Sequence of chain 1.B:
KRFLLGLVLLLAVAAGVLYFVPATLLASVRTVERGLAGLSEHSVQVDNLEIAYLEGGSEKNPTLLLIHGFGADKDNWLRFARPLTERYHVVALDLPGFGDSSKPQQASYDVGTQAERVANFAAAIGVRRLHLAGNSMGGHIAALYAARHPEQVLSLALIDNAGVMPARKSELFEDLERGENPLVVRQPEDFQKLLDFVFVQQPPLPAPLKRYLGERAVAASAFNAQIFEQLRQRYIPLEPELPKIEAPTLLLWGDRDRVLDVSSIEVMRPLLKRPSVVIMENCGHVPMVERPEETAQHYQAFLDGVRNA

A small-molecule ligand and the protein it binds are described below.
Small molecule (SMILES): CCCCCCCCCCC(=O)O

Binding-site contacts:
Ligand atom CAG contacts residue LEU214 of chain 1.B at 4.2 Å (hydrophobic).
Ligand atom CAJ contacts residue ASN77 of chain 1.B at 3.6 Å.
Ligand atom CAE contacts residue ASP76 of chain 1.B at 4.0 Å.
Ligand atom CAK contacts residue BOG1 of chain 1.J at 4.0 Å.
Ligand atom OAC contacts residue VAL287 of chain 1.B at 4.1 Å.
Ligand atom OAC contacts residue ASN77 of chain 1.B at 3.1 Å (h-bond).
Ligand atom CAA contacts residue GLU34 of chain 1.B at 4.5 Å.
Ligand atom OAC contacts residue ALA73 of chain 1.B at 4.0 Å.
Ligand atom CAL contacts residue ASN77 of chain 1.B at 3.6 Å.
Ligand atom CAM contacts residue IPA1 of chain 1.L at 3.5 Å.
Ligand atom CAK contacts residue ASN77 of chain 1.B at 3.6 Å.
Ligand atom CAI contacts residue IPA1 of chain 1.K at 4.2 Å.
Ligand atom CAA contacts residue LEU79 of chain 1.B at 3.6 Å (hydrophobic).
Ligand atom CAF contacts residue IPA1 of chain 1.K at 4.2 Å.
Ligand atom OAC contacts residue IPA1 of chain 1.L at 3.0 Å (h-bond).
Ligand atom CAI contacts residue BOG1 of chain 1.J at 3.5 Å.
Ligand atom CAF contacts residue ASP76 of chain 1.B at 4.3 Å.
Ligand atom CAM contacts residue ASN77 of chain 1.B at 4.1 Å.
Ligand atom OAB contacts residue IPA1 of chain 1.L at 3.4 Å (h-bond).
Ligand atom CAD contacts residue BOG1 of chain 1.J at 4.3 Å.
Ligand atom CAJ contacts residue BOG1 of chain 1.J at 4.1 Å.
Ligand atom CAA contacts residue ASP76 of chain 1.B at 4.1 Å.
Ligand atom CAA contacts residue ARG31 of chain 1.B at 3.7 Å.
Ligand atom CAI contacts residue ASN77 of chain 1.B at 4.2 Å.
Ligand atom CAH contacts residue BOG1 of chain 1.J at 3.6 Å.
Ligand atom CAH contacts residue LEU214 of chain 1.B at 3.9 Å (hydrophobic).
Ligand atom OAB contacts residue VAL199 of chain 1.B at 4.2 Å.
Ligand atom CAF contacts residue BOG1 of chain 1.J at 4.0 Å.